Sequence of chain 2.B:
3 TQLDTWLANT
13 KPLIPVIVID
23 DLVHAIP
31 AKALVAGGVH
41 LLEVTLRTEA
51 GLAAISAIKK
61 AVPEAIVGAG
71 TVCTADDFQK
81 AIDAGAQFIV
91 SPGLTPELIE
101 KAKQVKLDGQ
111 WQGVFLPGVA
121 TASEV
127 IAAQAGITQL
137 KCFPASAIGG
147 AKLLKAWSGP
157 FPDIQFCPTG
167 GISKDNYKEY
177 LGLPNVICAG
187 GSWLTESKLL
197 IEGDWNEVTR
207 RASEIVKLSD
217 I

This small molecule binds to this protein.
Small molecule (SMILES): CC(=O)C(=O)O

Binding-site contacts:
Ligand atom OXT contacts residue ARG47 of chain 1.B at 2.9 Å (salt-bridge).
Ligand atom O contacts residue PRO92 of chain 1.B at 3.3 Å (h-bond).
Ligand atom CB contacts residue GLU43 of chain 1.B at 4.4 Å.
Ligand atom CB contacts residue THR165 of chain 1.B at 3.5 Å.
Ligand atom C contacts residue SER91 of chain 1.B at 4.5 Å.
Ligand atom CA contacts residue GLU43 of chain 1.B at 4.0 Å.
Ligand atom O contacts residue GLY70 of chain 1.B at 4.0 Å.
Ligand atom OXT contacts residue PRO156 of chain 2.B at 3.9 Å.
Ligand atom C contacts residue GLY70 of chain 1.B at 4.5 Å.
Ligand atom CB contacts residue PRO92 of chain 1.B at 4.1 Å (hydrophobic).
Ligand atom CB contacts residue PHE139 of chain 1.B at 4.3 Å (hydrophobic).
Ligand atom C contacts residue VAL90 of chain 1.B at 4.4 Å (hydrophobic).
Ligand atom CA contacts residue VAL90 of chain 1.B at 4.3 Å (hydrophobic).
Ligand atom C contacts residue THR71 of chain 1.B at 3.4 Å.
Ligand atom O contacts residue SER91 of chain 1.B at 3.5 Å.
Ligand atom O3 contacts residue PHE139 of chain 1.B at 3.7 Å.
Ligand atom O3 contacts residue THR165 of chain 1.B at 4.4 Å.
Ligand atom C contacts residue ARG47 of chain 1.B at 3.8 Å.
Ligand atom O3 contacts residue ARG47 of chain 1.B at 3.1 Å (salt-bridge).
Ligand atom O contacts residue VAL72 of chain 1.B at 4.4 Å.
Ligand atom O contacts residue THR71 of chain 1.B at 2.8 Å (h-bond).
Ligand atom O contacts residue VAL90 of chain 1.B at 3.6 Å.
Ligand atom C contacts residue PRO92 of chain 1.B at 3.8 Å (hydrophobic).
Ligand atom CA contacts residue PRO92 of chain 1.B at 4.4 Å (hydrophobic).
Ligand atom O contacts residue GLU43 of chain 1.B at 4.0 Å.
Ligand atom C contacts residue GLU43 of chain 1.B at 3.9 Å.
Ligand atom OXT contacts residue THR71 of chain 1.B at 2.6 Å (h-bond).
Ligand atom CB contacts residue SER91 of chain 1.B at 4.2 Å.
Ligand atom OXT contacts residue GLU43 of chain 1.B at 4.4 Å.
Ligand atom OXT contacts residue GLY70 of chain 1.B at 4.4 Å.
Ligand atom CB contacts residue LYS137 of chain 1.B at 4.5 Å.
Ligand atom CB contacts residue VAL90 of chain 1.B at 3.5 Å (hydrophobic).
Ligand atom OXT contacts residue PRO92 of chain 1.B at 4.0 Å.
Ligand atom CA contacts residue ARG47 of chain 1.B at 3.9 Å.
Ligand atom CA contacts residue PHE139 of chain 1.B at 4.4 Å (hydrophobic).

Sequence of chain 1.B:
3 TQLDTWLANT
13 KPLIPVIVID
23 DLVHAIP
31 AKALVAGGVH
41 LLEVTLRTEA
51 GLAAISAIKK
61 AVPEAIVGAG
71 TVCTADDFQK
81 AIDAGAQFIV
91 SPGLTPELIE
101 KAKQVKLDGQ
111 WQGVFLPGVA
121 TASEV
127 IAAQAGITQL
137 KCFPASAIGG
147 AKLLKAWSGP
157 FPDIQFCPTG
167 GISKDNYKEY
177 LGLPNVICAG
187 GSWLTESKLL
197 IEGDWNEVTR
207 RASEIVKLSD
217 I